Binding-site contacts:
Ligand atom C1 contacts residue ASN343 of chain 2.A at 1.4 Å.
Ligand atom N2 contacts residue ASN343 of chain 2.A at 2.8 Å (h-bond).
Ligand atom C8 contacts residue ASN343 of chain 2.A at 3.9 Å.
Ligand atom C2 contacts residue ASN343 of chain 2.A at 2.4 Å.
Ligand atom C3 contacts residue ASN343 of chain 2.A at 3.7 Å.
Ligand atom C1 contacts residue ILE400 of chain 2.A at 4.0 Å (hydrophobic).
Ligand atom O5 contacts residue ILE400 of chain 2.A at 4.3 Å.
Ligand atom C7 contacts residue ASN343 of chain 2.A at 3.4 Å.
Ligand atom O7 contacts residue ASN343 of chain 2.A at 3.6 Å.
Ligand atom O5 contacts residue ASN343 of chain 2.A at 2.4 Å (h-bond).
Ligand atom C8 contacts residue LYS339 of chain 2.A at 4.4 Å.
Ligand atom C5 contacts residue ASN343 of chain 2.A at 3.6 Å.
Ligand atom C4 contacts residue ASN343 of chain 2.A at 4.1 Å.

Sequence of chain 2.A:
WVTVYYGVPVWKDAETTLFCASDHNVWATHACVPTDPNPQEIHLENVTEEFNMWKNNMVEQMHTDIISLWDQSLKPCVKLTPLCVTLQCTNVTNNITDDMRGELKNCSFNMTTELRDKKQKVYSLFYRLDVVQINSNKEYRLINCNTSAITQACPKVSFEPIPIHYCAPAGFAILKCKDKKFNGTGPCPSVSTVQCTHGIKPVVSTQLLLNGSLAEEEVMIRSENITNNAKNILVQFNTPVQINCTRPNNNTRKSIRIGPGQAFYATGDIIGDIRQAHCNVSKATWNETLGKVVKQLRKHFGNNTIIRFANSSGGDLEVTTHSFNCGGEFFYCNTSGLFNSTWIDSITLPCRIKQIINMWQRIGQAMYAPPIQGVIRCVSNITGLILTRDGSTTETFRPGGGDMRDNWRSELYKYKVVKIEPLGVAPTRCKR

A small-molecule ligand and the protein it binds are described below.
Small molecule (SMILES): CC(=O)N[C@@H]1[C@@H](O)[C@H](O)[C@@H](CO)O[C@H]1O